The small molecule below binds the protein below.
Small molecule (SMILES): COc1c(C)c2c(c(O)c1C/C=C(\C)CCC(=O)O)C(=O)OC2

Sequence of chain 2.A:
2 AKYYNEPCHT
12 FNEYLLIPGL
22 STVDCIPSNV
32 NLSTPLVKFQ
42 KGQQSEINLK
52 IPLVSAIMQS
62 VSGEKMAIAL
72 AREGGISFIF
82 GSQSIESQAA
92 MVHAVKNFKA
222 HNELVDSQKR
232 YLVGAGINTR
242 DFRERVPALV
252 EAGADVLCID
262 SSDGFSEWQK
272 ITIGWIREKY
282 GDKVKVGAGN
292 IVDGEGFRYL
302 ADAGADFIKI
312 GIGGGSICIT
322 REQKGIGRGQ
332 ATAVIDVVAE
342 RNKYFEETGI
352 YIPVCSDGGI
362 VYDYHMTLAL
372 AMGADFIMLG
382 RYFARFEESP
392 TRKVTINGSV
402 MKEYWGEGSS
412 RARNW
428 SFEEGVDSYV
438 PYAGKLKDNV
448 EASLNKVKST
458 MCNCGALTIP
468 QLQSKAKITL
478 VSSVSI

Binding-site contacts:
Ligand atom C10 contacts residue XMP1 of chain 2.C at 3.5 Å.
Ligand atom C7 contacts residue XMP1 of chain 2.C at 3.4 Å.
Ligand atom C12 contacts residue SER262 of chain 2.A at 3.8 Å.
Ligand atom C10 contacts residue SER263 of chain 2.A at 3.9 Å.
Ligand atom C2 contacts residue GLY409 of chain 2.A at 3.8 Å.
Ligand atom O6 contacts residue SER263 of chain 2.A at 3.0 Å (h-bond).
Ligand atom C15 contacts residue XMP1 of chain 2.C at 3.5 Å.
Ligand atom C17 contacts residue XMP1 of chain 2.C at 3.8 Å.
Ligand atom C12 contacts residue XMP1 of chain 2.C at 3.6 Å.
Ligand atom C4 contacts residue ARG414 of chain 2.A at 3.4 Å.
Ligand atom O2 contacts residue ILE313 of chain 2.A at 3.3 Å.
Ligand atom C17 contacts residue GLY409 of chain 2.A at 3.6 Å.
Ligand atom O1 contacts residue ILE313 of chain 2.A at 4.0 Å.
Ligand atom O3 contacts residue ASP261 of chain 2.A at 3.3 Å (salt-bridge).
Ligand atom C16 contacts residue SER263 of chain 2.A at 3.5 Å.
Ligand atom O6 contacts residue SER262 of chain 2.A at 3.7 Å.
Ligand atom O5 contacts residue SER263 of chain 2.A at 2.7 Å (h-bond).
Ligand atom O2 contacts residue GLY314 of chain 2.A at 3.7 Å.
Ligand atom C14 contacts residue XMP1 of chain 2.C at 3.8 Å.
Ligand atom O1 contacts residue XMP1 of chain 2.C at 3.7 Å.
Ligand atom C9 contacts residue GLU408 of chain 2.A at 3.2 Å.
Ligand atom C10 contacts residue ASN291 of chain 2.A at 3.6 Å.
Ligand atom C11 contacts residue SER263 of chain 2.A at 3.5 Å.
Ligand atom C8 contacts residue ASP261 of chain 2.A at 3.1 Å.
Ligand atom C7 contacts residue SER262 of chain 2.A at 3.4 Å.
Ligand atom C10 contacts residue GLY312 of chain 2.A at 3.2 Å.
Ligand atom C15 contacts residue SER263 of chain 2.A at 3.6 Å.
Ligand atom C16 contacts residue XMP1 of chain 2.C at 3.6 Å.
Ligand atom O4 contacts residue XMP1 of chain 2.C at 3.2 Å.
Ligand atom C11 contacts residue XMP1 of chain 2.C at 3.7 Å.
Ligand atom C1 contacts residue XMP1 of chain 2.C at 3.8 Å.
Ligand atom C8 contacts residue SER262 of chain 2.A at 3.7 Å.
Ligand atom C1 contacts residue SER263 of chain 2.A at 3.9 Å.
Ligand atom O1 contacts residue GLY314 of chain 2.A at 3.6 Å (h-bond).
Ligand atom C3 contacts residue GLY409 of chain 2.A at 3.9 Å.
Ligand atom C7 contacts residue ASP261 of chain 2.A at 3.4 Å.
Ligand atom C12 contacts residue SER263 of chain 2.A at 3.9 Å.
Ligand atom C9 contacts residue GLY409 of chain 2.A at 4.0 Å.
Ligand atom O2 contacts residue GLY312 of chain 2.A at 3.4 Å (h-bond).
Ligand atom C6 contacts residue SER263 of chain 2.A at 3.3 Å.